This protein binds this small molecule.
Small molecule (SMILES): Cc1nc(/N=N/c2ccc(C(=O)O)cc2)c(COP(=O)(O)O)c(C=O)c1O

Binding-site contacts:
Ligand atom C2 contacts residue ILE220 of chain 1.D at 4.3 Å (hydrophobic).
Ligand atom O3 contacts residue ASN176 of chain 1.D at 4.1 Å.
Ligand atom O3 contacts residue LYS52 of chain 1.D at 4.3 Å.
Ligand atom N2 contacts residue GLY172 of chain 1.D at 4.0 Å.
Ligand atom C3 contacts residue GLY172 of chain 1.D at 3.9 Å.
Ligand atom C3 contacts residue LYS123 of chain 1.D at 2.4 Å.
Ligand atom O5 contacts residue TYR131 of chain 1.D at 4.1 Å.
Ligand atom C8 contacts residue ASN176 of chain 1.D at 4.0 Å.
Ligand atom N3 contacts residue GLY172 of chain 1.D at 3.7 Å.
Ligand atom O2 contacts residue ILE220 of chain 1.D at 4.5 Å.
Ligand atom N3 contacts residue LYS123 of chain 1.D at 1.2 Å (salt-bridge).
Ligand atom N3 contacts residue ASN176 of chain 1.D at 3.6 Å (h-bond).
Ligand atom C2 contacts residue LYS123 of chain 1.D at 4.2 Å.
Ligand atom O6 contacts residue LYS52 of chain 1.D at 2.9 Å.
Ligand atom O5 contacts residue ASN176 of chain 1.D at 3.3 Å (h-bond).
Ligand atom C1 contacts residue ILE220 of chain 1.D at 4.4 Å (hydrophobic).
Ligand atom C4 contacts residue LYS123 of chain 1.D at 3.7 Å.
Ligand atom O5 contacts residue ASP127 of chain 1.D at 4.3 Å.
Ligand atom C7 contacts residue ILE220 of chain 1.D at 4.5 Å (hydrophobic).
Ligand atom P1 contacts residue ASN176 of chain 1.D at 4.2 Å.
Ligand atom C8 contacts residue LYS123 of chain 1.D at 4.3 Å.
Ligand atom N2 contacts residue LYS123 of chain 1.D at 2.8 Å (salt-bridge).
Ligand atom O2 contacts residue ASP216 of chain 1.D at 4.4 Å.
Ligand atom O3 contacts residue LYS123 of chain 1.D at 4.5 Å.
Ligand atom O1 contacts residue LYS52 of chain 1.D at 4.4 Å.
Ligand atom O4 contacts residue ASN176 of chain 1.D at 4.0 Å.
Ligand atom C8 contacts residue LEU175 of chain 1.D at 4.4 Å (hydrophobic).
Ligand atom C7 contacts residue PRO168 of chain 1.D at 4.3 Å (hydrophobic).
Ligand atom P1 contacts residue LYS52 of chain 1.D at 4.2 Å.

Sequence of chain 1.D:
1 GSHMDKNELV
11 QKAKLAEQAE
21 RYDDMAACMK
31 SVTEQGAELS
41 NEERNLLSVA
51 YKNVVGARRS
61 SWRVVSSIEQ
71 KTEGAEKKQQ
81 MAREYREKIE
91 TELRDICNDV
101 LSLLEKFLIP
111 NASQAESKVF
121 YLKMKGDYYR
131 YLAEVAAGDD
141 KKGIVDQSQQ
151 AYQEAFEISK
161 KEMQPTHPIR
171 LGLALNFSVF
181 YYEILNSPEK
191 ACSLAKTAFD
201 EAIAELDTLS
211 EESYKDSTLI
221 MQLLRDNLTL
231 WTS